The protein below binds the small molecule below.
Small molecule (SMILES): CC(=O)N[C@@H]1[C@@H](O[C@H](C)C(=O)O)[C@H](O)[C@@H](CO)O[C@H]1O

Binding-site contacts:
Ligand atom O11 contacts residue THR70 of chain 1.D at 3.1 Å.
Ligand atom C11 contacts residue GLY68 of chain 1.D at 3.5 Å.
Ligand atom O3 contacts residue ALA67 of chain 1.D at 3.7 Å.
Ligand atom C8 contacts residue MET181 of chain 1.E at 3.6 Å (hydrophobic).
Ligand atom O10 contacts residue ALA134 of chain 1.D at 3.9 Å.
Ligand atom C11 contacts residue SER94 of chain 1.D at 3.8 Å.
Ligand atom O7 contacts residue GLY68 of chain 1.D at 3.4 Å (h-bond).
Ligand atom C1 contacts residue ALA134 of chain 1.D at 3.8 Å (hydrophobic).
Ligand atom C6 contacts residue SER118 of chain 1.D at 3.9 Å.
Ligand atom C4 contacts residue ALA67 of chain 1.D at 3.7 Å (hydrophobic).
Ligand atom O5 contacts residue SER118 of chain 1.D at 3.7 Å.
Ligand atom C5 contacts residue SER118 of chain 1.D at 3.9 Å.
Ligand atom O3 contacts residue GLY68 of chain 1.D at 3.2 Å (h-bond).
Ligand atom O3 contacts residue ASP95 of chain 1.D at 3.9 Å.
Ligand atom O6 contacts residue ALA67 of chain 1.D at 3.9 Å.
Ligand atom C8 contacts residue GLY136 of chain 1.D at 3.7 Å.
Ligand atom O1 contacts residue GLY117 of chain 1.D at 3.8 Å.
Ligand atom O5 contacts residue GLY117 of chain 1.D at 3.2 Å.
Ligand atom C11 contacts residue CYS69 of chain 1.D at 3.5 Å (hydrophobic).
Ligand atom O11 contacts residue ALA134 of chain 1.D at 3.8 Å.
Ligand atom N2 contacts residue ALA134 of chain 1.D at 3.9 Å.
Ligand atom O10 contacts residue ASN119 of chain 1.D at 3.4 Å (h-bond).
Ligand atom C10 contacts residue ASN119 of chain 1.D at 4.0 Å.
Ligand atom C5 contacts residue GLY117 of chain 1.D at 3.9 Å.
Ligand atom C9 contacts residue ASN119 of chain 1.D at 3.9 Å.
Ligand atom C9 contacts residue GLY68 of chain 1.D at 3.9 Å.
Ligand atom C1 contacts residue ASP141 of chain 1.D at 3.5 Å.
Ligand atom O4 contacts residue ASN119 of chain 1.D at 3.4 Å (h-bond).
Ligand atom C6 contacts residue ILE113 of chain 1.D at 3.7 Å (hydrophobic).
Ligand atom O6 contacts residue ASP95 of chain 1.D at 2.7 Å (salt-bridge).
Ligand atom C10 contacts residue THR70 of chain 1.D at 3.6 Å.
Ligand atom O1 contacts residue GLY136 of chain 1.D at 3.9 Å.
Ligand atom C4 contacts residue ASP95 of chain 1.D at 3.3 Å.
Ligand atom C10 contacts residue ALA134 of chain 1.D at 3.9 Å (hydrophobic).
Ligand atom O4 contacts residue ASP95 of chain 1.D at 2.6 Å (salt-bridge).
Ligand atom O7 contacts residue ASN33 of chain 1.D at 3.1 Å (h-bond).
Ligand atom O1 contacts residue ASP141 of chain 1.D at 2.6 Å (salt-bridge).
Ligand atom C6 contacts residue ASP95 of chain 1.D at 3.4 Å.
Ligand atom C6 contacts residue GLY117 of chain 1.D at 3.5 Å.
Ligand atom C3 contacts residue ALA134 of chain 1.D at 3.7 Å (hydrophobic).

Sequence of chain 1.E:
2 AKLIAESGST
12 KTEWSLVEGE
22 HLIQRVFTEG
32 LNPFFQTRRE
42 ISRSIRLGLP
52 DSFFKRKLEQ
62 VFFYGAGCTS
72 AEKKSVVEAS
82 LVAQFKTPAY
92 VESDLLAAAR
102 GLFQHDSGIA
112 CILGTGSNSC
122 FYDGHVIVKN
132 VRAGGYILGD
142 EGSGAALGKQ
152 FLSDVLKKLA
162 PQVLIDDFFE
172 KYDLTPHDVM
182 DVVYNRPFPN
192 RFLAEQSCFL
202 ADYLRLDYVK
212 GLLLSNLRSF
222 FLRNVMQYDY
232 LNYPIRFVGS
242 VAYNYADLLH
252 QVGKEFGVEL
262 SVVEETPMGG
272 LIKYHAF

Sequence of chain 1.D:
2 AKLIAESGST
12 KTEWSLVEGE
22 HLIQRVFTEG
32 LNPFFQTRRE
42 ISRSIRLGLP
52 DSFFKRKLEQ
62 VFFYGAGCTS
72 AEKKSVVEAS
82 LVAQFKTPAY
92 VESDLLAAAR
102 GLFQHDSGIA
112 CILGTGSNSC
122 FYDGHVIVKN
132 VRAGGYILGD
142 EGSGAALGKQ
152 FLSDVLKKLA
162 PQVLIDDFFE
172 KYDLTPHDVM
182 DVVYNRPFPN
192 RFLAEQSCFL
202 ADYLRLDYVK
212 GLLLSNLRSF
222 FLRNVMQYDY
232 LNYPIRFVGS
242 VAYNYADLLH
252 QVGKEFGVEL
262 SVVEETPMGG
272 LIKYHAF